The small molecule below binds the protein below.
Small molecule (SMILES): CSC[C@H]1O[C@@H](n2cnc3c(N)ncnc32)[C@H](O)[C@@H]1O

Binding-site contacts:
Ligand atom C2' contacts residue GLU235 of chain 1.B at 3.3 Å.
Ligand atom O2' contacts residue GLU235 of chain 1.B at 2.6 Å (salt-bridge).
Ligand atom C4 contacts residue ILE236 of chain 1.B at 3.6 Å (hydrophobic).
Ligand atom N3 contacts residue ILE236 of chain 1.B at 3.3 Å (h-bond).
Ligand atom C1' contacts residue GLU235 of chain 1.B at 3.4 Å.
Ligand atom CS contacts residue ASP216 of chain 1.B at 3.5 Å.
Ligand atom O4' contacts residue GLY213 of chain 1.B at 3.4 Å.
Ligand atom C5' contacts residue ASN184 of chain 1.B at 3.6 Å.
Ligand atom N6 contacts residue ILE297 of chain 1.B at 3.0 Å (h-bond).
Ligand atom N3 contacts residue LEU292 of chain 1.B at 3.6 Å.
Ligand atom N7 contacts residue ILE297 of chain 1.B at 2.9 Å (h-bond).
Ligand atom S5' contacts residue SPM1 of chain 1.G at 3.4 Å.
Ligand atom S5' contacts residue GLY214 of chain 1.B at 3.5 Å (h-bond).
Ligand atom C4 contacts residue LEU292 of chain 1.B at 3.3 Å (hydrophobic).
Ligand atom C2' contacts residue GLN163 of chain 1.B at 3.6 Å.
Ligand atom C3' contacts residue LEU179 of chain 1.B at 3.7 Å (hydrophobic).
Ligand atom C2 contacts residue ILE236 of chain 1.B at 3.3 Å (hydrophobic).
Ligand atom O2' contacts residue GLN163 of chain 1.B at 2.8 Å (h-bond).
Ligand atom O4' contacts residue LEU292 of chain 1.B at 3.6 Å.
Ligand atom C8 contacts residue THR293 of chain 1.B at 3.5 Å.
Ligand atom C8 contacts residue ILE297 of chain 1.B at 3.7 Å (hydrophobic).
Ligand atom O3' contacts residue GLU235 of chain 1.B at 2.7 Å (salt-bridge).
Ligand atom C5' contacts residue ASP291 of chain 1.B at 3.4 Å.
Ligand atom O2' contacts residue ILE236 of chain 1.B at 3.7 Å.
Ligand atom O3' contacts residue VAL240 of chain 1.B at 3.4 Å.
Ligand atom C5 contacts residue LEU292 of chain 1.B at 3.5 Å (hydrophobic).
Ligand atom C3' contacts residue GLU235 of chain 1.B at 3.4 Å.
Ligand atom CS contacts residue ASN184 of chain 1.B at 3.4 Å.
Ligand atom N1 contacts residue CYS271 of chain 1.B at 3.1 Å (h-bond).
Ligand atom N3 contacts residue VAL234 of chain 1.B at 3.6 Å.
Ligand atom CS contacts residue LEU177 of chain 1.B at 3.7 Å (hydrophobic).
Ligand atom C4' contacts residue GLU235 of chain 1.B at 3.3 Å.
Ligand atom O4' contacts residue THR293 of chain 1.B at 3.6 Å.
Ligand atom N6 contacts residue ASP270 of chain 1.B at 3.0 Å (salt-bridge).
Ligand atom C5' contacts residue THR293 of chain 1.B at 3.6 Å.
Ligand atom O2' contacts residue ASP237 of chain 1.B at 3.6 Å.
Ligand atom C4' contacts residue GLY214 of chain 1.B at 3.6 Å.
Ligand atom S5' contacts residue ASP216 of chain 1.B at 3.6 Å (salt-bridge).
Ligand atom S5' contacts residue ASP291 of chain 1.B at 3.5 Å (salt-bridge).
Ligand atom C2 contacts residue VAL234 of chain 1.B at 3.3 Å (hydrophobic).

Sequence of chain 1.B:
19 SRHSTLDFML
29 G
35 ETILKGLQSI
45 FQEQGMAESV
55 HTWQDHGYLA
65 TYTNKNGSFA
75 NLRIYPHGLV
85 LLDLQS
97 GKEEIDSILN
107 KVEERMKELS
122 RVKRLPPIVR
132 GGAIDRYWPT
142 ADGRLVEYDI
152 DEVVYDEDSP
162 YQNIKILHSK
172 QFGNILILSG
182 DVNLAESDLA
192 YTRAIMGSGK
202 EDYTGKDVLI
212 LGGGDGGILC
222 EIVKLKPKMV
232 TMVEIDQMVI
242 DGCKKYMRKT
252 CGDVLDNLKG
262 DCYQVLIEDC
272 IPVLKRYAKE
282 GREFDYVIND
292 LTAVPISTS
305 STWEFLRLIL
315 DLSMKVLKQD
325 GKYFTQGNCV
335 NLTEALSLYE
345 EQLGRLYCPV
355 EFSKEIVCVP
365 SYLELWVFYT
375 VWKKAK